Sequence of chain 1.G:
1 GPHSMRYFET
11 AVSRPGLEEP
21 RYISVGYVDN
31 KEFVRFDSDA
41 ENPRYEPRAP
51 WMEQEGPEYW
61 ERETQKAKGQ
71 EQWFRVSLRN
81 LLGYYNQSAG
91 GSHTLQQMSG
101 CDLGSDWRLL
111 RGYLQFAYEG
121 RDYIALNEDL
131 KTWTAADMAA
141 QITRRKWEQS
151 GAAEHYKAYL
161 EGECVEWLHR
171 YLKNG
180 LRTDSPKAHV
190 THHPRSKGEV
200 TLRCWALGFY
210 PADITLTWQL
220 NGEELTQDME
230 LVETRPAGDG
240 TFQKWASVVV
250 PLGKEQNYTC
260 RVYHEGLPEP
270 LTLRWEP

Binding-site contacts:
Ligand atom CD contacts residue TRP167 of chain 1.G at 3.2 Å (hydrophobic).
Ligand atom C contacts residue TRP73 of chain 1.G at 3.4 Å (hydrophobic).
Ligand atom OD1 contacts residue LYS146 of chain 1.G at 3.4 Å.
Ligand atom CB contacts residue TYR159 of chain 1.G at 3.2 Å (hydrophobic).
Ligand atom C contacts residue TYR7 of chain 1.G at 3.0 Å (hydrophobic).
Ligand atom N contacts residue TYR7 of chain 1.G at 3.1 Å (h-bond).
Ligand atom CG contacts residue LYS66 of chain 1.G at 3.0 Å.
Ligand atom CA contacts residue TYR7 of chain 1.G at 2.9 Å (hydrophobic).
Ligand atom O contacts residue TRP73 of chain 1.G at 3.0 Å (h-bond).
Ligand atom N contacts residue GLN70 of chain 1.G at 3.0 Å (h-bond).
Ligand atom CD contacts residue LYS66 of chain 1.G at 3.2 Å.
Ligand atom O contacts residue LYS66 of chain 1.G at 3.3 Å.
Ligand atom OXT contacts residue TYR84 of chain 1.G at 3.1 Å (h-bond).
Ligand atom CE3 contacts residue TRP73 of chain 1.G at 3.3 Å (hydrophobic).
Ligand atom N contacts residue TYR156 of chain 1.G at 3.0 Å (h-bond).
Ligand atom O contacts residue HIS155 of chain 1.G at 2.5 Å (h-bond).
Ligand atom ND2 contacts residue GLN97 of chain 1.G at 2.9 Å (h-bond).
Ligand atom O contacts residue TYR159 of chain 1.G at 2.9 Å (h-bond).
Ligand atom CD2 contacts residue TRP147 of chain 1.G at 3.3 Å (hydrophobic).
Ligand atom N contacts residue TYR7 of chain 1.G at 2.8 Å (h-bond).
Ligand atom OD1 contacts residue GLN97 of chain 1.G at 3.1 Å (h-bond).
Ligand atom N contacts residue TYR171 of chain 1.G at 2.5 Å (h-bond).
Ligand atom OXT contacts residue ASN80 of chain 1.G at 3.3 Å (h-bond).
Ligand atom CG contacts residue GLN70 of chain 1.G at 3.3 Å.
Ligand atom O contacts residue TRP147 of chain 1.G at 2.6 Å (h-bond).
Ligand atom O contacts residue TYR84 of chain 1.G at 3.0 Å (h-bond).
Ligand atom ND2 contacts residue GLN70 of chain 1.G at 3.4 Å (h-bond).
Ligand atom N contacts residue GLU63 of chain 1.G at 2.9 Å (salt-bridge).
Ligand atom OXT contacts residue LYS146 of chain 1.G at 2.9 Å (salt-bridge).
Ligand atom CG contacts residue GLU63 of chain 1.G at 3.4 Å.
Ligand atom CA contacts residue TRP73 of chain 1.G at 3.3 Å (hydrophobic).
Ligand atom N contacts residue SER77 of chain 1.G at 3.1 Å (h-bond).
Ligand atom NE2 contacts residue SER150 of chain 1.G at 2.7 Å (h-bond).
Ligand atom CA contacts residue TYR171 of chain 1.G at 3.3 Å (hydrophobic).
Ligand atom O contacts residue TYR7 of chain 1.G at 3.3 Å.
Ligand atom O contacts residue THR143 of chain 1.G at 2.9 Å (h-bond).
Ligand atom OE2 contacts residue TRP167 of chain 1.G at 2.5 Å (h-bond).
Ligand atom OD1 contacts residue GLN70 of chain 1.G at 3.2 Å (h-bond).
Ligand atom NE2 contacts residue ALA152 of chain 1.G at 3.3 Å.
Ligand atom O contacts residue TRP73 of chain 1.G at 3.2 Å (h-bond).

The small molecule below binds the protein below.
Small molecule (SMILES): CC(C)C[C@H](NC(=O)[C@H](CC1=CN=C2CC=CC=C12)NC(=O)[C@H](CC(=O)O)NC(=O)[C@H](CCC(N)=O)NC(=O)[C@H](CC(N)=O)NC(=O)[C@H](CCCN=C(N)N)NC(=O)[C@H](CO)NC(=O)CNC(=O)[C@@H](N)CCC(=O)O)C(=O)O